Sequence of chain 1.H:
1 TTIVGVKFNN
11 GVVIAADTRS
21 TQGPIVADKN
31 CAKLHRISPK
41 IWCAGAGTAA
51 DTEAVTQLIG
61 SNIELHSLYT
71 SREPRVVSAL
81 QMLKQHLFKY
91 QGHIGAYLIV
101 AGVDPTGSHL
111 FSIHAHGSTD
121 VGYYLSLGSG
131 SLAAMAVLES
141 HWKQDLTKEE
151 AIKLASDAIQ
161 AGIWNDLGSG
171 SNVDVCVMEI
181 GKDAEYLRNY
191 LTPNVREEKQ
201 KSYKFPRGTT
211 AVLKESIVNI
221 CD

Binding-site contacts:
Ligand atom C42 contacts residue GLY47 of chain 1.N at 3.5 Å.
Ligand atom O49 contacts residue THR20 of chain 1.N at 3.4 Å.
Ligand atom N22 contacts residue GLY47 of chain 1.N at 2.9 Å (h-bond).
Ligand atom C8 contacts residue THR1 of chain 1.N at 2.4 Å.
Ligand atom C6 contacts residue THR1 of chain 1.N at 3.7 Å.
Ligand atom C4 contacts residue THR20 of chain 1.N at 3.2 Å.
Ligand atom C7 contacts residue GLY47 of chain 1.N at 3.6 Å.
Ligand atom O21 contacts residue THR1 of chain 1.N at 2.4 Å (h-bond).
Ligand atom C11 contacts residue THR1 of chain 1.N at 2.5 Å.
Ligand atom C43 contacts residue SER48 of chain 1.N at 3.7 Å.
Ligand atom C3 contacts residue ARG45 of chain 1.N at 3.6 Å.
Ligand atom C2 contacts residue ARG45 of chain 1.N at 3.2 Å.
Ligand atom O21 contacts residue GLY47 of chain 1.N at 3.1 Å (h-bond).
Ligand atom N25 contacts residue THR21 of chain 1.N at 3.1 Å (h-bond).
Ligand atom N22 contacts residue THR1 of chain 1.N at 3.7 Å.
Ligand atom O21 contacts residue SER46 of chain 1.N at 3.8 Å.
Ligand atom C27 contacts residue THR21 of chain 1.N at 3.7 Å.
Ligand atom C32 contacts residue HIS116 of chain 1.H at 3.8 Å.
Ligand atom O13 contacts residue THR1 of chain 1.N at 3.1 Å (h-bond).
Ligand atom C10 contacts residue THR1 of chain 1.N at 1.5 Å.
Ligand atom C7 contacts residue ARG45 of chain 1.N at 3.8 Å.
Ligand atom O39 contacts residue ALA49 of chain 1.N at 3.0 Å (h-bond).
Ligand atom C4 contacts residue THR31 of chain 1.N at 3.8 Å.
Ligand atom C23 contacts residue GLY47 of chain 1.N at 3.6 Å.
Ligand atom C9 contacts residue THR1 of chain 1.N at 1.4 Å.
Ligand atom O49 contacts residue THR21 of chain 1.N at 3.3 Å (h-bond).
Ligand atom C3 contacts residue THR31 of chain 1.N at 3.7 Å.
Ligand atom C46 contacts residue SER48 of chain 1.N at 3.7 Å.
Ligand atom C12 contacts residue THR1 of chain 1.N at 2.5 Å.
Ligand atom O37 contacts residue THR22 of chain 1.N at 3.7 Å.
Ligand atom C11 contacts residue LYS33 of chain 1.N at 3.8 Å.
Ligand atom C8 contacts residue GLY47 of chain 1.N at 3.8 Å.
Ligand atom C43 contacts residue GLY47 of chain 1.N at 3.8 Å.
Ligand atom C11 contacts residue ARG19 of chain 1.N at 3.3 Å.
Ligand atom C1 contacts residue ARG45 of chain 1.N at 3.4 Å.
Ligand atom C7 contacts residue THR1 of chain 1.N at 2.6 Å.
Ligand atom C24 contacts residue GLY47 of chain 1.N at 3.5 Å.
Ligand atom O37 contacts residue THR21 of chain 1.N at 3.8 Å.
Ligand atom C5 contacts residue THR20 of chain 1.N at 3.6 Å.
Ligand atom C11 contacts residue SER168 of chain 1.N at 3.2 Å.

A protein and the small-molecule ligand that binds it are described below.
Small molecule (SMILES): COc1ccc(C[C@H](NC(=O)[C@H](C)NC(=O)CN2CCOCC2)C(=O)N[C@@H](Cc2ccccc2)[C@@H](O)[C@H](C)CO)cc1

Sequence of chain 1.N:
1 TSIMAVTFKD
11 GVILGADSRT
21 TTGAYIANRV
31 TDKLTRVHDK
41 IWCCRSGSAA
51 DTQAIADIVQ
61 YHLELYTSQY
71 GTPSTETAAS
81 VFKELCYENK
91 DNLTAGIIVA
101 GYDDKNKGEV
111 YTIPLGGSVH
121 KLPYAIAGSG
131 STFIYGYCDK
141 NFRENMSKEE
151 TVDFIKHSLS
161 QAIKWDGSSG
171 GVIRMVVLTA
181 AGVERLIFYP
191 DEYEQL